Binding-site contacts:
Ligand atom C1 contacts residue THR19 of chain 1.A at 4.4 Å.
Ligand atom O5 contacts residue THR29 of chain 1.A at 4.4 Å.
Ligand atom O5 contacts residue THR19 of chain 1.A at 4.3 Å.
Ligand atom C4 contacts residue ASN27 of chain 1.A at 4.2 Å.
Ligand atom C7 contacts residue ASN27 of chain 1.A at 3.3 Å.
Ligand atom O7 contacts residue ASN27 of chain 1.A at 3.2 Å (h-bond).
Ligand atom C1 contacts residue ASN27 of chain 1.A at 1.4 Å.
Ligand atom O5 contacts residue ASN27 of chain 1.A at 2.3 Å (h-bond).
Ligand atom C5 contacts residue ASN27 of chain 1.A at 3.6 Å.
Ligand atom C6 contacts residue THR29 of chain 1.A at 4.4 Å.
Ligand atom C2 contacts residue ASN27 of chain 1.A at 2.5 Å.
Ligand atom C8 contacts residue THR17 of chain 1.A at 4.1 Å.
Ligand atom C3 contacts residue ASN27 of chain 1.A at 3.8 Å.
Ligand atom N2 contacts residue ASN27 of chain 1.A at 2.9 Å (h-bond).
Ligand atom C8 contacts residue ASN27 of chain 1.A at 4.4 Å.

Sequence of chain 1.A:
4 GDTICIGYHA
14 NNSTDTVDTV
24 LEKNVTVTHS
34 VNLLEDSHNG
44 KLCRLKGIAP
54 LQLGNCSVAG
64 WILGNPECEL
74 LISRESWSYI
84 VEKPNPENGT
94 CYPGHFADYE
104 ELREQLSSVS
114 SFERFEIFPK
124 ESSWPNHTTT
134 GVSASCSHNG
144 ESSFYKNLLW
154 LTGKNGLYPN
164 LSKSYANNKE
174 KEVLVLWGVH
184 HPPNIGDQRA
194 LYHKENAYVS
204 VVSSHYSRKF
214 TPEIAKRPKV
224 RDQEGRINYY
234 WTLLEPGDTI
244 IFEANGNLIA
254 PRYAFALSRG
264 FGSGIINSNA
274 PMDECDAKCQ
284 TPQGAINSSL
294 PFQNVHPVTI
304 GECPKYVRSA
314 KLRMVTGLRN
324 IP

A small-molecule ligand and the protein it binds are described below.
Small molecule (SMILES): CC(=O)N[C@H]1[C@H](O[C@H]2[C@H](O[C@@H]3O[C@@H](C)[C@@H](O)[C@@H](O)[C@@H]3O)[C@@H](NC(C)=O)CO[C@@H]2CO[C@@H]2O[C@@H](C)[C@@H](O)[C@@H](O)[C@@H]2O)O[C@H](CO)[C@@H](O)[C@@H]1O